Sequence of chain 26.C:
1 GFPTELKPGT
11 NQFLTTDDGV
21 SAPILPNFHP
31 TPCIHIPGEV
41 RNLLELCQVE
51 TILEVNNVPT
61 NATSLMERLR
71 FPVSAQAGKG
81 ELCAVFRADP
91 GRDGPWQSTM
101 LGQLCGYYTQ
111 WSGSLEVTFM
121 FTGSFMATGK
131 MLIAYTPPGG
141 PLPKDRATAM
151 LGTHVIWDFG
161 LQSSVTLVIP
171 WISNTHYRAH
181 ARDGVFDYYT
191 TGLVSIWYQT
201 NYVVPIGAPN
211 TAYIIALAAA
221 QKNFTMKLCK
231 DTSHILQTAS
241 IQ

Sequence of chain 30.A:
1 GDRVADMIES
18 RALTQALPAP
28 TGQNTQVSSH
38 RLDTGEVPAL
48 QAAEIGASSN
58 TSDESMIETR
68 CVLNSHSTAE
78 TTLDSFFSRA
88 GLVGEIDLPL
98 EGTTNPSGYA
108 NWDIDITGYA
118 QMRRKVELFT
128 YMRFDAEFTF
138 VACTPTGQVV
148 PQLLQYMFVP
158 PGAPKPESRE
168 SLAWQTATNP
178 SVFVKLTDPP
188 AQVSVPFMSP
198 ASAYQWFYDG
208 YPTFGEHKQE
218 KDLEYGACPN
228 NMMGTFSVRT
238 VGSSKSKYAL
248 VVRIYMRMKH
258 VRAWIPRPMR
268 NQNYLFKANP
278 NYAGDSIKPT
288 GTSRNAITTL

Sequence of chain 30.C:
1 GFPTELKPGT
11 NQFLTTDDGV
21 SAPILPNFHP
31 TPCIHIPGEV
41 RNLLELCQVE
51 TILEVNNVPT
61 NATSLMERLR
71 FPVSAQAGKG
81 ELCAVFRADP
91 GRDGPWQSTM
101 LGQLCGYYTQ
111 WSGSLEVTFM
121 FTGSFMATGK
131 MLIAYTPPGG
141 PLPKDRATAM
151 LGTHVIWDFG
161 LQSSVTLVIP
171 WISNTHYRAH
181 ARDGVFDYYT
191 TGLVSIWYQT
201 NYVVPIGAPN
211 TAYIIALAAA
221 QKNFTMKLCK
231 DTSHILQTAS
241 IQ

Binding-site contacts:
Ligand atom NAT contacts residue PHE155 of chain 30.A at 3.6 Å.
Ligand atom OAD contacts residue ASP112 of chain 30.A at 3.4 Å.
Ligand atom CAA contacts residue PRO177 of chain 30.A at 3.5 Å (hydrophobic).
Ligand atom CAH contacts residue PHE135 of chain 30.A at 3.4 Å (hydrophobic).
Ligand atom CAK contacts residue PHE155 of chain 30.A at 2.9 Å (hydrophobic).
Ligand atom OAW contacts residue ILE111 of chain 30.A at 3.2 Å.
Ligand atom OAV contacts residue VAL190 of chain 30.A at 3.9 Å.
Ligand atom CAF contacts residue TRP203 of chain 30.A at 3.7 Å (hydrophobic).
Ligand atom CAG contacts residue GLN202 of chain 30.A at 3.5 Å.
Ligand atom CAB contacts residue PHE131 of chain 30.A at 3.8 Å (hydrophobic).
Ligand atom OAW contacts residue MET195 of chain 30.A at 3.5 Å.
Ligand atom CAA contacts residue TYR153 of chain 30.A at 3.9 Å (hydrophobic).
Ligand atom CAI contacts residue PHE155 of chain 30.A at 3.1 Å (hydrophobic).
Ligand atom CAF contacts residue GLN202 of chain 30.A at 3.5 Å.
Ligand atom CAJ contacts residue VAL192 of chain 30.A at 3.7 Å (hydrophobic).
Ligand atom CAS contacts residue TYR201 of chain 30.A at 3.7 Å (hydrophobic).
Ligand atom CAG contacts residue ASN228 of chain 30.A at 3.3 Å.
Ligand atom CAN contacts residue PHE135 of chain 30.A at 3.4 Å (hydrophobic).
Ligand atom NAC contacts residue THR114 of chain 30.A at 3.1 Å (h-bond).
Ligand atom CAS contacts residue ASN228 of chain 30.A at 3.8 Å.
Ligand atom CAQ contacts residue ILE113 of chain 30.A at 3.9 Å (hydrophobic).
Ligand atom CAF contacts residue ASN228 of chain 30.A at 3.8 Å.
Ligand atom CAY contacts residue THR114 of chain 30.A at 3.8 Å.
Ligand atom CAJ contacts residue PHE135 of chain 30.A at 3.1 Å (hydrophobic).
Ligand atom CAB contacts residue PHE135 of chain 30.A at 3.8 Å (hydrophobic).
Ligand atom NBE contacts residue TRP203 of chain 30.A at 3.8 Å.
Ligand atom CAL contacts residue THR114 of chain 30.A at 3.8 Å.
Ligand atom CBA contacts residue ILE111 of chain 30.A at 3.7 Å (hydrophobic).
Ligand atom CAM contacts residue PRO177 of chain 30.A at 3.6 Å (hydrophobic).
Ligand atom CAZ contacts residue VAL192 of chain 30.A at 3.6 Å (hydrophobic).
Ligand atom CBB contacts residue ASN228 of chain 30.A at 3.7 Å.
Ligand atom NAC contacts residue ALA275 of chain 30.A at 3.5 Å.
Ligand atom OAD contacts residue ILE113 of chain 30.A at 3.1 Å (h-bond).
Ligand atom CAR contacts residue TYR201 of chain 30.A at 3.2 Å (hydrophobic).
Ligand atom CAR contacts residue ASN228 of chain 30.A at 3.7 Å.
Ligand atom CAE contacts residue PHE137 of chain 30.A at 3.9 Å (hydrophobic).
Ligand atom CAA contacts residue VAL179 of chain 30.A at 3.1 Å (hydrophobic).
Ligand atom CAM contacts residue PHE155 of chain 30.A at 3.8 Å (hydrophobic).
Ligand atom CAH contacts residue VAL192 of chain 30.A at 3.5 Å (hydrophobic).
Ligand atom CAA contacts residue SER178 of chain 30.A at 3.5 Å.

This small molecule binds to this protein.
Small molecule (SMILES): CCO/N=C/c1ccc(OCC[C@@H](C)CCN2CCN(c3ccnc(N)c3)C2=O)cc1